Sequence of chain 1.A:
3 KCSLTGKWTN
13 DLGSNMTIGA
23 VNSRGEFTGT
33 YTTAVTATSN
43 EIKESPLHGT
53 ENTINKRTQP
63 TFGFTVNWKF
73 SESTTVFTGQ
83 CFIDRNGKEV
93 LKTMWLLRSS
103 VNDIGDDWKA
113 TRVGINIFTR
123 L

The small molecule below binds the protein below.
Small molecule (SMILES): O=C1C=CC(=NNc2ccccc2C(=O)O)C=C1

Binding-site contacts:
Ligand atom O2 contacts residue THR35 of chain 1.A at 2.6 Å (h-bond).
Ligand atom C6 contacts residue THR77 of chain 1.A at 3.6 Å.
Ligand atom C14 contacts residue TRP70 of chain 1.A at 4.0 Å (hydrophobic).
Ligand atom C11 contacts residue LEU99 of chain 1.A at 3.9 Å (hydrophobic).
Ligand atom C15 contacts residue THR35 of chain 1.A at 3.9 Å.
Ligand atom C4 contacts residue TYR33 of chain 1.A at 3.9 Å (hydrophobic).
Ligand atom C11 contacts residue TRP70 of chain 1.A at 3.8 Å (hydrophobic).
Ligand atom O1 contacts residue ASN12 of chain 1.A at 3.0 Å (h-bond).
Ligand atom C9 contacts residue LEU14 of chain 1.A at 4.1 Å (hydrophobic).
Ligand atom C5 contacts residue TRP70 of chain 1.A at 3.6 Å (hydrophobic).
Ligand atom C7 contacts residue TRP97 of chain 1.A at 3.5 Å (hydrophobic).
Ligand atom C9 contacts residue TYR33 of chain 1.A at 3.8 Å (hydrophobic).
Ligand atom C6 contacts residue TRP70 of chain 1.A at 4.1 Å (hydrophobic).
Ligand atom C6 contacts residue TRP110 of chain 2.A at 3.9 Å (hydrophobic).
Ligand atom N9 contacts residue TRP70 of chain 1.A at 3.3 Å.
Ligand atom O1 contacts residue TYR33 of chain 1.A at 2.8 Å (h-bond).
Ligand atom C9 contacts residue PHE79 of chain 1.A at 4.0 Å (hydrophobic).
Ligand atom C13 contacts residue SER73 of chain 1.A at 4.0 Å.
Ligand atom N8 contacts residue TRP70 of chain 1.A at 3.1 Å.
Ligand atom C12 contacts residue SER73 of chain 1.A at 3.8 Å.
Ligand atom O1 contacts residue SER16 of chain 1.A at 2.6 Å (h-bond).
Ligand atom C10 contacts residue TRP70 of chain 1.A at 3.5 Å (hydrophobic).
Ligand atom O1 contacts residue LEU14 of chain 1.A at 4.0 Å.
Ligand atom C9 contacts residue ASN118 of chain 1.A at 3.2 Å.
Ligand atom N9 contacts residue THR77 of chain 1.A at 4.1 Å.
Ligand atom C3 contacts residue SER16 of chain 1.A at 3.4 Å.
Ligand atom C8 contacts residue ASN118 of chain 1.A at 3.2 Å.
Ligand atom C14 contacts residue THR38 of chain 1.A at 3.8 Å.
Ligand atom C7 contacts residue THR77 of chain 1.A at 3.8 Å.
Ligand atom O2 contacts residue TRP70 of chain 1.A at 3.8 Å.
Ligand atom C3 contacts residue THR35 of chain 1.A at 3.8 Å.
Ligand atom C8 contacts residue TRP97 of chain 1.A at 3.5 Å (hydrophobic).
Ligand atom C15 contacts residue VAL37 of chain 1.A at 3.6 Å (hydrophobic).
Ligand atom C15 contacts residue TRP70 of chain 1.A at 3.8 Å (hydrophobic).
Ligand atom O2 contacts residue SER16 of chain 1.A at 3.4 Å (h-bond).
Ligand atom C8 contacts residue PHE79 of chain 1.A at 3.9 Å (hydrophobic).
Ligand atom O2 contacts residue VAL37 of chain 1.A at 3.8 Å.
Ligand atom O2 contacts residue TYR33 of chain 1.A at 3.8 Å.
Ligand atom O16 contacts residue SER73 of chain 1.A at 3.4 Å.
Ligand atom C3 contacts residue TYR33 of chain 1.A at 3.5 Å (hydrophobic).

Sequence of chain 2.A:
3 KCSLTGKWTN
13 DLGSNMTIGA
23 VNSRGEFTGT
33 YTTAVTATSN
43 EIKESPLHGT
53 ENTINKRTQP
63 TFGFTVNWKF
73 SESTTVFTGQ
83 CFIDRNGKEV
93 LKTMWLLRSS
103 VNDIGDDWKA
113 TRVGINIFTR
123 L